The protein below binds the small molecule below.
Small molecule (SMILES): OCc1ccccc1O

Sequence of chain 2.A:
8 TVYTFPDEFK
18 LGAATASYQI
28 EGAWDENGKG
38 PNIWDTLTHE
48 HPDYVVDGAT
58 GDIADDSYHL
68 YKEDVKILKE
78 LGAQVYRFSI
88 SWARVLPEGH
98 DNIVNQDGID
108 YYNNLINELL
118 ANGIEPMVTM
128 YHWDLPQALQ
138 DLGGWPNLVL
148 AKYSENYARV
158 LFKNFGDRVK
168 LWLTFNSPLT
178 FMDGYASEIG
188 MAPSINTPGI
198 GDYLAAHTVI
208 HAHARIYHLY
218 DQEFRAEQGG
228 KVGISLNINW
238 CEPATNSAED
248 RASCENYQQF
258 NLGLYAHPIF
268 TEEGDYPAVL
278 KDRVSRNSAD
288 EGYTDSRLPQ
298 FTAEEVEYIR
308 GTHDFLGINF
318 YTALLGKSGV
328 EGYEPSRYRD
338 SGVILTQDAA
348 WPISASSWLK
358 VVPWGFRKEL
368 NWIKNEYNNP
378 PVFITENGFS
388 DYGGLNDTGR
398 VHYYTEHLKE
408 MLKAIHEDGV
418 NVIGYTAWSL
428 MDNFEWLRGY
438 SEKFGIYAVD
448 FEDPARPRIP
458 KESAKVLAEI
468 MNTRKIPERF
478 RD

Binding-site contacts:
Ligand atom OAB contacts residue GLU328 of chain 2.A at 3.8 Å.
Ligand atom CAH contacts residue TYR335 of chain 2.A at 3.9 Å (hydrophobic).
Ligand atom CAF contacts residue GLY329 of chain 2.A at 4.2 Å.
Ligand atom CAI contacts residue TYR335 of chain 2.A at 4.1 Å (hydrophobic).
Ligand atom CAG contacts residue TYR335 of chain 2.A at 4.5 Å (hydrophobic).
Ligand atom CAD contacts residue GLY329 of chain 2.A at 3.6 Å.
Ligand atom CAD contacts residue TYR330 of chain 2.A at 3.7 Å (hydrophobic).
Ligand atom CAE contacts residue TYR335 of chain 2.A at 4.3 Å (hydrophobic).
Ligand atom OAB contacts residue TYR335 of chain 2.A at 4.0 Å.
Ligand atom OAA contacts residue TYR335 of chain 2.A at 3.6 Å.
Ligand atom CAE contacts residue GLU328 of chain 2.A at 3.8 Å.
Ligand atom CAC contacts residue GLY329 of chain 2.A at 3.9 Å.
Ligand atom CAF contacts residue TYR330 of chain 2.A at 3.8 Å (hydrophobic).
Ligand atom CAH contacts residue GLU328 of chain 2.A at 4.1 Å.